Sequence of chain 1.A:
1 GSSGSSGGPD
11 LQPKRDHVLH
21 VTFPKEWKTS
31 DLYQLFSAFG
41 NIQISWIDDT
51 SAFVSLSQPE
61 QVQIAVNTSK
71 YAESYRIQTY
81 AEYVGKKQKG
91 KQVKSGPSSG

The protein below binds the small molecule below.
Small molecule (SMILES): CN1CN([C@@H]2O[C@H](COP(=O)(O)O)[C@@H](O)[C@H]2O)c2nc(N)[nH]c(=O)c21

Binding-site contacts:
Ligand atom O3' contacts residue GDP1 of chain 1.C at 3.6 Å.
Ligand atom N3 contacts residue TRP46 of chain 1.A at 3.3 Å.
Ligand atom OP2 contacts residue TRP46 of chain 1.A at 3.7 Å.
Ligand atom N2 contacts residue TRP27 of chain 1.A at 2.9 Å (h-bond).
Ligand atom N3 contacts residue GDP1 of chain 1.C at 3.6 Å.
Ligand atom C2 contacts residue TRP27 of chain 1.A at 3.3 Å (hydrophobic).
Ligand atom N1 contacts residue GDP1 of chain 1.C at 3.2 Å.
Ligand atom O6 contacts residue THR29 of chain 1.A at 3.7 Å.
Ligand atom C2 contacts residue ASP49 of chain 1.A at 3.7 Å.
Ligand atom C1' contacts residue ASP48 of chain 1.A at 3.7 Å.
Ligand atom N1 contacts residue TRP27 of chain 1.A at 2.8 Å (h-bond).
Ligand atom O6 contacts residue LYS28 of chain 1.A at 3.4 Å.
Ligand atom C6 contacts residue GDP1 of chain 1.C at 3.4 Å.
Ligand atom N2 contacts residue ASP49 of chain 1.A at 2.8 Å (salt-bridge).
Ligand atom C3' contacts residue GDP1 of chain 1.C at 3.3 Å.
Ligand atom C5 contacts residue GDP1 of chain 1.C at 3.5 Å.
Ligand atom P contacts residue GDP1 of chain 1.C at 1.6 Å.
Ligand atom O6 contacts residue GDP1 of chain 1.C at 3.6 Å (h-bond).
Ligand atom C4 contacts residue GDP1 of chain 1.C at 3.6 Å.
Ligand atom N2 contacts residue LYS25 of chain 1.A at 3.5 Å (salt-bridge).
Ligand atom O2' contacts residue ASP49 of chain 1.A at 3.6 Å.
Ligand atom C8 contacts residue GDP1 of chain 1.C at 3.3 Å.
Ligand atom C5' contacts residue GDP1 of chain 1.C at 3.1 Å.
Ligand atom OP2 contacts residue GDP1 of chain 1.C at 2.4 Å (h-bond).
Ligand atom N2 contacts residue GDP1 of chain 1.C at 3.4 Å (h-bond).
Ligand atom N2 contacts residue TRP46 of chain 1.A at 3.7 Å.
Ligand atom C2 contacts residue GDP1 of chain 1.C at 3.4 Å.
Ligand atom OP1 contacts residue GDP1 of chain 1.C at 2.5 Å (h-bond).
Ligand atom O4' contacts residue TRP46 of chain 1.A at 3.0 Å.
Ligand atom N9 contacts residue GDP1 of chain 1.C at 3.5 Å (h-bond).
Ligand atom O2' contacts residue ASP48 of chain 1.A at 3.6 Å.
Ligand atom C4 contacts residue TRP46 of chain 1.A at 3.6 Å (hydrophobic).
Ligand atom C2' contacts residue GDP1 of chain 1.C at 3.3 Å.
Ligand atom N9 contacts residue TRP46 of chain 1.A at 3.7 Å.
Ligand atom O5' contacts residue GDP1 of chain 1.C at 2.5 Å (h-bond).
Ligand atom N7 contacts residue GDP1 of chain 1.C at 3.5 Å.
Ligand atom C2 contacts residue TRP46 of chain 1.A at 3.3 Å (hydrophobic).
Ligand atom C6 contacts residue TRP46 of chain 1.A at 3.4 Å (hydrophobic).
Ligand atom N1 contacts residue TRP46 of chain 1.A at 3.3 Å.
Ligand atom C5 contacts residue TRP46 of chain 1.A at 3.5 Å (hydrophobic).